Sequence of chain 1.A:
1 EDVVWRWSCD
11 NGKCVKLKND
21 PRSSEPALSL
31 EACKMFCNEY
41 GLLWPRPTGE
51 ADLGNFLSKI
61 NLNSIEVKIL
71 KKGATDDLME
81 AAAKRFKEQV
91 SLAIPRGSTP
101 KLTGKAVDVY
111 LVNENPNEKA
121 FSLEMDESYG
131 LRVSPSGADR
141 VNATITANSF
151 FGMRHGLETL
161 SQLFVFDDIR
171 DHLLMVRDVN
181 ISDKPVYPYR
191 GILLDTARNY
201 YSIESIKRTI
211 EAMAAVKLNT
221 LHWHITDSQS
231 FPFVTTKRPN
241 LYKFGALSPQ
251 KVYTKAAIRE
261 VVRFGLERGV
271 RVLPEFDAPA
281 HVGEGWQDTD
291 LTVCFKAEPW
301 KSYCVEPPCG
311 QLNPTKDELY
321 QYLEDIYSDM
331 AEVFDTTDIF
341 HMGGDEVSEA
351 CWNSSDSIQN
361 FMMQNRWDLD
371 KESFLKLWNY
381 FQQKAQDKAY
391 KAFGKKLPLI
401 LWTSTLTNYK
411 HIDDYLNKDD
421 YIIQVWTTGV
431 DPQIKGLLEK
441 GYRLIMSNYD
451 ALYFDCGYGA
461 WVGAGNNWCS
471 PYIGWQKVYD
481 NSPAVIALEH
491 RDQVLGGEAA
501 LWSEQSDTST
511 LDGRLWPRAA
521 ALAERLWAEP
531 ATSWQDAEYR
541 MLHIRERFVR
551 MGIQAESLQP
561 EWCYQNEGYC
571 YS

The protein below binds the small molecule below.
Small molecule (SMILES): CC(=O)N[C@@H]1[C@@H](O)[C@H](O)[C@@H](CO)O[C@H]1O

Binding-site contacts:
Ligand atom C5 contacts residue ASN353 of chain 1.A at 3.7 Å.
Ligand atom C1 contacts residue GLN359 of chain 1.A at 3.9 Å.
Ligand atom C8 contacts residue ASN353 of chain 1.A at 4.4 Å.
Ligand atom O5 contacts residue GLN359 of chain 1.A at 3.5 Å (h-bond).
Ligand atom N2 contacts residue ASN353 of chain 1.A at 2.9 Å (h-bond).
Ligand atom O5 contacts residue ASN353 of chain 1.A at 2.4 Å (h-bond).
Ligand atom O3 contacts residue LEU369 of chain 1.A at 4.4 Å.
Ligand atom C8 contacts residue LEU369 of chain 1.A at 3.2 Å (hydrophobic).
Ligand atom C8 contacts residue ASP370 of chain 1.A at 4.2 Å.
Ligand atom C5 contacts residue GLN359 of chain 1.A at 3.9 Å.
Ligand atom C5 contacts residue LEU369 of chain 1.A at 4.1 Å (hydrophobic).
Ligand atom C8 contacts residue LYS371 of chain 1.A at 4.3 Å.
Ligand atom C7 contacts residue LEU369 of chain 1.A at 3.5 Å (hydrophobic).
Ligand atom O6 contacts residue GLN359 of chain 1.A at 3.2 Å (h-bond).
Ligand atom C7 contacts residue PHE374 of chain 1.A at 4.5 Å (hydrophobic).
Ligand atom C3 contacts residue ASN353 of chain 1.A at 3.8 Å.
Ligand atom C4 contacts residue ASN353 of chain 1.A at 4.2 Å.
Ligand atom C1 contacts residue LEU369 of chain 1.A at 4.2 Å (hydrophobic).
Ligand atom C1 contacts residue ASN353 of chain 1.A at 1.4 Å.
Ligand atom C3 contacts residue LEU369 of chain 1.A at 4.0 Å (hydrophobic).
Ligand atom O7 contacts residue ASN353 of chain 1.A at 3.2 Å (h-bond).
Ligand atom C6 contacts residue GLN359 of chain 1.A at 4.1 Å.
Ligand atom C2 contacts residue ASN353 of chain 1.A at 2.4 Å.
Ligand atom C8 contacts residue PHE374 of chain 1.A at 4.0 Å (hydrophobic).
Ligand atom C2 contacts residue LEU369 of chain 1.A at 3.9 Å (hydrophobic).
Ligand atom C7 contacts residue ASN353 of chain 1.A at 3.2 Å.
Ligand atom N2 contacts residue LEU369 of chain 1.A at 2.8 Å (h-bond).